Binding-site contacts:
Ligand atom CAS contacts residue ASP181 of chain 1.A at 2.7 Å.
Ligand atom C2 contacts residue E111 of chain 1.J at 0.3 Å.
Ligand atom CAU contacts residue ASP181 of chain 1.A at 2.0 Å.
Ligand atom CBG contacts residue E111 of chain 1.J at 0.2 Å.
Ligand atom CAS contacts residue ASP185 of chain 1.A at 3.1 Å.
Ligand atom CBC contacts residue E111 of chain 1.J at 0.2 Å.
Ligand atom CAC contacts residue E111 of chain 1.J at 0.2 Å.
Ligand atom C4 contacts residue E111 of chain 1.J at 0.2 Å.
Ligand atom CAP contacts residue E111 of chain 1.J at 2.1 Å.
Ligand atom NAM contacts residue ASP190 of chain 1.A at 3.0 Å (salt-bridge).
Ligand atom CAZ contacts residue E111 of chain 1.J at 0.3 Å.
Ligand atom CAX contacts residue E111 of chain 1.J at 0.2 Å.
Ligand atom CBA contacts residue E111 of chain 1.J at 0.3 Å.
Ligand atom CBH contacts residue E111 of chain 1.J at 0.2 Å.
Ligand atom CBJ contacts residue ASP190 of chain 1.A at 3.0 Å.
Ligand atom NAR contacts residue ASP185 of chain 1.A at 3.0 Å (salt-bridge).
Ligand atom CAV contacts residue E111 of chain 1.J at 0.3 Å.
Ligand atom OAK contacts residue E111 of chain 1.J at 0.0 Å (h-bond).
Ligand atom N3 contacts residue E111 of chain 1.J at 0.3 Å (h-bond).
Ligand atom NAM contacts residue E111 of chain 1.J at 0.2 Å (h-bond).
Ligand atom N1 contacts residue E111 of chain 1.J at 0.3 Å (h-bond).
Ligand atom CAQ contacts residue ASP185 of chain 1.A at 3.1 Å.
Ligand atom CAW contacts residue E111 of chain 1.J at 0.2 Å.
Ligand atom C5 contacts residue E111 of chain 1.J at 0.2 Å.
Ligand atom CAD contacts residue E111 of chain 1.J at 0.2 Å.
Ligand atom NAR contacts residue ASP181 of chain 1.A at 2.8 Å (salt-bridge).
Ligand atom CAO contacts residue E111 of chain 1.J at 1.2 Å.
Ligand atom CBI contacts residue E111 of chain 1.J at 0.3 Å.
Ligand atom C6 contacts residue E111 of chain 1.J at 0.2 Å.
Ligand atom NAY contacts residue E111 of chain 1.J at 0.2 Å (h-bond).
Ligand atom CBD contacts residue E111 of chain 1.J at 0.1 Å.
Ligand atom CAE contacts residue E111 of chain 1.J at 0.1 Å.
Ligand atom CBJ contacts residue E111 of chain 1.J at 0.1 Å.
Ligand atom CBB contacts residue E111 of chain 1.J at 0.2 Å.
Ligand atom CBF contacts residue E111 of chain 1.J at 0.2 Å.
Ligand atom NAN contacts residue E111 of chain 1.J at 0.4 Å (h-bond).
Ligand atom CAF contacts residue E111 of chain 1.J at 0.1 Å.
Ligand atom CAU contacts residue E111 of chain 1.J at 2.6 Å.
Ligand atom CBE contacts residue E111 of chain 1.J at 0.2 Å.
Ligand atom OAL contacts residue E111 of chain 1.J at 0.2 Å (h-bond).

Sequence of chain 1.A:
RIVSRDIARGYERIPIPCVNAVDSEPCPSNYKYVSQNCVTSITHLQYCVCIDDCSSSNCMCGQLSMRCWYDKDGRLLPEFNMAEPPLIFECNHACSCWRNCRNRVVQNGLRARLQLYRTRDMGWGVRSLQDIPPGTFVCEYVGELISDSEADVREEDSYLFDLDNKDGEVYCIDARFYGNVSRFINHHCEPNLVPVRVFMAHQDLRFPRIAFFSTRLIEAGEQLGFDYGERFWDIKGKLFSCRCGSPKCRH

This small molecule binds to this protein.
Small molecule (SMILES): COc1cc2nc(NCCCN(C)C)nc(NC3CCN(Cc4ccccc4)CC3)c2cc1OC